The protein below binds the small molecule below.
Small molecule (SMILES): OC[C@H]1O[C@@H](O)[C@H](O)[C@@H](O)[C@H]1O

Binding-site contacts:
Ligand atom C6 contacts residue TYR207 of chain 1.A at 3.7 Å (hydrophobic).
Ligand atom O4 contacts residue GLU246 of chain 1.A at 2.7 Å (salt-bridge).
Ligand atom O6 contacts residue TYR207 of chain 1.A at 4.3 Å.
Ligand atom C6 contacts residue THR188 of chain 1.A at 3.4 Å.
Ligand atom C5 contacts residue GLU246 of chain 1.A at 4.0 Å.
Ligand atom C3 contacts residue TRP243 of chain 1.A at 3.6 Å (hydrophobic).
Ligand atom C6 contacts residue PHE179 of chain 1.A at 4.2 Å (hydrophobic).
Ligand atom O6 contacts residue THR188 of chain 1.A at 2.7 Å (h-bond).
Ligand atom C5 contacts residue TRP243 of chain 1.A at 3.5 Å (hydrophobic).
Ligand atom C6 contacts residue TRP243 of chain 1.A at 3.5 Å (hydrophobic).
Ligand atom C6 contacts residue GLU246 of chain 1.A at 3.4 Å.
Ligand atom C4 contacts residue TRP243 of chain 1.A at 3.6 Å (hydrophobic).
Ligand atom O6 contacts residue PHE179 of chain 1.A at 3.4 Å.
Ligand atom O1 contacts residue HIS176 of chain 1.A at 3.9 Å.
Ligand atom C4 contacts residue HIS176 of chain 1.A at 4.1 Å.
Ligand atom O4 contacts residue HIS176 of chain 1.A at 3.1 Å (h-bond).
Ligand atom O5 contacts residue HIS176 of chain 1.A at 3.1 Å (h-bond).
Ligand atom O6 contacts residue TRP243 of chain 1.A at 3.5 Å (h-bond).
Ligand atom C1 contacts residue HIS176 of chain 1.A at 3.9 Å.
Ligand atom C5 contacts residue HIS176 of chain 1.A at 3.9 Å.
Ligand atom C6 contacts residue HIS176 of chain 1.A at 4.0 Å.
Ligand atom O3 contacts residue TRP243 of chain 1.A at 4.2 Å.
Ligand atom C4 contacts residue GLU246 of chain 1.A at 3.4 Å.
Ligand atom O5 contacts residue PHE179 of chain 1.A at 4.3 Å.
Ligand atom C2 contacts residue HIS176 of chain 1.A at 4.0 Å.

Sequence of chain 1.A:
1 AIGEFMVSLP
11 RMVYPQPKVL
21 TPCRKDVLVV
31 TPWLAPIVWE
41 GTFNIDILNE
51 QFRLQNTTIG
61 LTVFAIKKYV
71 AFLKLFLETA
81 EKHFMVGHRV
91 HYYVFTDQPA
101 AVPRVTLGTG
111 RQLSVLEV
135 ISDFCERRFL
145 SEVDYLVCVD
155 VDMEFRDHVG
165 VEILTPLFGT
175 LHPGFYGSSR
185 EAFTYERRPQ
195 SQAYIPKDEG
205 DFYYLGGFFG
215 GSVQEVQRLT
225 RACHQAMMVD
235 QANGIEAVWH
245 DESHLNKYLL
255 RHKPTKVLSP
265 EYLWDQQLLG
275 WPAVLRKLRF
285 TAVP